Binding-site contacts:
Ligand atom N7 contacts residue ASN126 of chain 1.A at 3.0 Å (h-bond).
Ligand atom O1B contacts residue LYS30 of chain 1.A at 2.8 Å (salt-bridge).
Ligand atom N2 contacts residue ASP129 of chain 1.A at 2.9 Å (salt-bridge).
Ligand atom C8 contacts residue THR32 of chain 1.A at 3.5 Å.
Ligand atom C5 contacts residue THR161 of chain 1.A at 3.7 Å.
Ligand atom N1 contacts residue ASP129 of chain 1.A at 2.8 Å (salt-bridge).
Ligand atom O1A contacts residue THR31 of chain 1.A at 3.3 Å (h-bond).
Ligand atom O2B contacts residue MG1 of chain 1.E at 1.8 Å.
Ligand atom N1 contacts residue LYS127 of chain 1.A at 3.7 Å.
Ligand atom O4' contacts residue LYS127 of chain 1.A at 3.3 Å (salt-bridge).
Ligand atom PB contacts residue ALA27 of chain 1.A at 3.7 Å.
Ligand atom O5' contacts residue THR32 of chain 1.A at 3.6 Å.
Ligand atom O6 contacts residue ASN126 of chain 1.A at 3.2 Å (h-bond).
Ligand atom O6 contacts residue CYS159 of chain 1.A at 3.4 Å.
Ligand atom O1B contacts residue ALA28 of chain 1.A at 3.3 Å (h-bond).
Ligand atom O1A contacts residue THR32 of chain 1.A at 2.6 Å (h-bond).
Ligand atom N2 contacts residue LEU130 of chain 1.A at 3.5 Å.
Ligand atom C6 contacts residue LYS127 of chain 1.A at 3.5 Å.
Ligand atom O6 contacts residue ALA160 of chain 1.A at 3.0 Å (h-bond).
Ligand atom O3A contacts residue GLY29 of chain 1.A at 3.2 Å (h-bond).
Ligand atom PB contacts residue MG1 of chain 1.E at 3.2 Å.
Ligand atom O3A contacts residue ALA27 of chain 1.A at 3.6 Å.
Ligand atom N7 contacts residue ALA160 of chain 1.A at 3.7 Å.
Ligand atom O3B contacts residue MG1 of chain 1.E at 3.5 Å.
Ligand atom O3B contacts residue ALA27 of chain 1.A at 2.7 Å (h-bond).
Ligand atom O1A contacts residue GLY29 of chain 1.A at 3.2 Å.
Ligand atom PB contacts residue LYS30 of chain 1.A at 3.5 Å.
Ligand atom C4 contacts residue THR161 of chain 1.A at 3.6 Å.
Ligand atom O2B contacts residue THR31 of chain 1.A at 2.8 Å (h-bond).
Ligand atom O6 contacts residue LYS127 of chain 1.A at 3.2 Å.
Ligand atom C5 contacts residue ASN126 of chain 1.A at 3.7 Å.
Ligand atom O5' contacts residue GLY29 of chain 1.A at 3.7 Å.
Ligand atom C5' contacts residue ALA27 of chain 1.A at 3.6 Å (hydrophobic).
Ligand atom PA contacts residue THR32 of chain 1.A at 3.6 Å.
Ligand atom C6 contacts residue ASP129 of chain 1.A at 3.7 Å.
Ligand atom O1B contacts residue GLY29 of chain 1.A at 3.0 Å (h-bond).
Ligand atom C2 contacts residue ASP129 of chain 1.A at 3.6 Å.
Ligand atom C2' contacts residue THR32 of chain 1.A at 3.5 Å.
Ligand atom O6 contacts residue ASP129 of chain 1.A at 3.5 Å (salt-bridge).
Ligand atom O1A contacts residue LYS30 of chain 1.A at 3.6 Å.

Sequence of chain 1.A:
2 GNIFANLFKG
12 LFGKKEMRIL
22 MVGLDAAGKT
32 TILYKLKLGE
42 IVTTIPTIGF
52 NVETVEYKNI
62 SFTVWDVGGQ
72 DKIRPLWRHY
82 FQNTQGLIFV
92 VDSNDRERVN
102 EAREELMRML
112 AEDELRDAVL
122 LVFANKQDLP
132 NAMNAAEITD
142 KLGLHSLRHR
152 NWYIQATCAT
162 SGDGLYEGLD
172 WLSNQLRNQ

A protein and the small-molecule ligand that binds it are described below.
Small molecule (SMILES): Nc1nc2c(ncn2[C@@H]2O[C@H](CO[P](=O)(O)OP(=O)(O)O)[C@@H](OP(=O)(O)O)[C@H]2O)c(=O)[nH]1